Sequence of chain 1.C:
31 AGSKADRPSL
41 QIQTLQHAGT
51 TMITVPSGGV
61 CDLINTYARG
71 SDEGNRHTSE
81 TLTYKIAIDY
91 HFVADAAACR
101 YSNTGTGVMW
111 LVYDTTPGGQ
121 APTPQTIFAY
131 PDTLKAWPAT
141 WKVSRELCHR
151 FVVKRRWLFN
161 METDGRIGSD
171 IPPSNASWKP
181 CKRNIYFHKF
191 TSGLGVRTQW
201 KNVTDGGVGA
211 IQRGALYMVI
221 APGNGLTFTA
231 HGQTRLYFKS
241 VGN

Sequence of chain 1.B:
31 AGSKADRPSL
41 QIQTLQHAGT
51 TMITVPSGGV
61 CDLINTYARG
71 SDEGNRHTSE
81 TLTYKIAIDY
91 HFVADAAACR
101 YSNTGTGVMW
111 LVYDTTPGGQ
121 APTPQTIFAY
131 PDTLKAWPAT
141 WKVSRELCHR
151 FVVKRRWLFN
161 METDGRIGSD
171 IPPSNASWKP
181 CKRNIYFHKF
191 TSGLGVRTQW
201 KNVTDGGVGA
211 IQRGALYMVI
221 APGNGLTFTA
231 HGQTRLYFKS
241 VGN

Binding-site contacts:
Ligand atom N7 contacts residue PHE190 of chain 1.B at 3.5 Å.
Ligand atom N3 contacts residue LYS34 of chain 1.C at 3.3 Å (salt-bridge).
Ligand atom OP1 contacts residue HIS149 of chain 1.C at 3.1 Å.
Ligand atom OP2 contacts residue ARG156 of chain 1.C at 3.8 Å.
Ligand atom O5' contacts residue HIS149 of chain 1.C at 4.2 Å.
Ligand atom C2' contacts residue LYS154 of chain 1.C at 3.6 Å.
Ligand atom N6 contacts residue PHE190 of chain 1.B at 3.5 Å.
Ligand atom C1' contacts residue ARG155 of chain 1.C at 3.6 Å.
Ligand atom C7 contacts residue LEU40 of chain 1.B at 3.5 Å (hydrophobic).
Ligand atom C5' contacts residue ILE42 of chain 1.B at 3.8 Å (hydrophobic).
Ligand atom C2' contacts residue ARG155 of chain 1.C at 3.1 Å.
Ligand atom C2' contacts residue LEU40 of chain 1.B at 4.0 Å (hydrophobic).
Ligand atom OP1 contacts residue ILE42 of chain 1.B at 4.1 Å.
Ligand atom C3' contacts residue ILE42 of chain 1.B at 3.7 Å (hydrophobic).
Ligand atom OP2 contacts residue TYR237 of chain 1.B at 2.7 Å (h-bond).
Ligand atom OP1 contacts residue ARG145 of chain 1.C at 2.3 Å (salt-bridge).
Ligand atom N1 contacts residue PHE190 of chain 1.B at 3.7 Å.
Ligand atom OP2 contacts residue ARG235 of chain 1.B at 2.5 Å (salt-bridge).
Ligand atom OP2 contacts residue HIS149 of chain 1.C at 3.3 Å.
Ligand atom N9 contacts residue PHE190 of chain 1.B at 3.7 Å.
Ligand atom N3 contacts residue PHE190 of chain 1.B at 3.9 Å.
Ligand atom OP1 contacts residue ARG235 of chain 1.B at 3.1 Å (salt-bridge).
Ligand atom C2 contacts residue PHE190 of chain 1.B at 4.2 Å (hydrophobic).
Ligand atom C8 contacts residue PHE190 of chain 1.B at 3.5 Å (hydrophobic).
Ligand atom P contacts residue ARG235 of chain 1.B at 3.3 Å.
Ligand atom N4 contacts residue TYR113 of chain 1.C at 3.8 Å.
Ligand atom O4 contacts residue LYS85 of chain 1.B at 3.2 Å (salt-bridge).
Ligand atom O3' contacts residue VAL153 of chain 1.C at 4.2 Å.
Ligand atom C2' contacts residue TYR237 of chain 1.B at 4.0 Å (hydrophobic).
Ligand atom C6 contacts residue PHE190 of chain 1.B at 3.3 Å (hydrophobic).
Ligand atom C4 contacts residue PHE190 of chain 1.B at 3.4 Å (hydrophobic).
Ligand atom C2 contacts residue LYS34 of chain 1.C at 3.3 Å.
Ligand atom O3' contacts residue TYR237 of chain 1.B at 3.6 Å.
Ligand atom C7 contacts residue TYR237 of chain 1.B at 4.1 Å (hydrophobic).
Ligand atom P contacts residue TYR237 of chain 1.B at 3.8 Å.
Ligand atom OP1 contacts residue VAL153 of chain 1.C at 3.3 Å.
Ligand atom P contacts residue ARG145 of chain 1.C at 3.7 Å.
Ligand atom C5 contacts residue PHE190 of chain 1.B at 3.3 Å (hydrophobic).
Ligand atom O3' contacts residue SER39 of chain 1.B at 4.1 Å.
Ligand atom P contacts residue HIS149 of chain 1.C at 3.8 Å.

The small molecule below binds the protein below.
Small molecule (SMILES): Cc1cn([C@H]2C[C@H](O[P](=O)(O)OC[C@H]3O[C@@H](n4ccc(N)nc4=O)C[C@@H]3O[P](=O)(O)OC[C@H]3O[C@@H](n4ccc(N)nc4=O)C[C@@H]3O[P](=O)(O)OC[C@H]3O[C@@H](n4ccc(N)nc4=O)C[C@@H]3O[P](=O)(O)OC[C@H]3O[C@@H](n4cnc5c(N)ncnc54)C[C@@H]3O)[C@@H](CO[P](=O)(O)O[C@H]3C[C@H](n4cnc5c(N)ncnc54)O[C@@H]3CO[P](=O)(O)O[C@H]3C[C@H](n4cnc5c(N)ncnc54)O[C@@H]3CO[P](=O)(O)O[C@H]3C[C@H](n4cnc5c(N)ncnc54)O[C@@H]3CO[P](=O)(O)O[C@H]3C[C@H](n4cnc5c(N)ncnc54)O[C@@H]3COP(=O)=O)O2)c(=O)[nH]c1=O